Binding-site contacts:
Ligand atom C4 contacts residue ASN657 of chain 1.B at 4.2 Å.
Ligand atom N2 contacts residue ASN657 of chain 1.B at 2.9 Å (h-bond).
Ligand atom C2 contacts residue ASN657 of chain 1.B at 2.5 Å.
Ligand atom C7 contacts residue ASN657 of chain 1.B at 3.1 Å.
Ligand atom C1 contacts residue ASN657 of chain 1.B at 1.4 Å.
Ligand atom C3 contacts residue ASN657 of chain 1.B at 3.8 Å.
Ligand atom O7 contacts residue ASN657 of chain 1.B at 3.1 Å (h-bond).
Ligand atom O5 contacts residue ASN657 of chain 1.B at 2.4 Å (h-bond).
Ligand atom C5 contacts residue ASN657 of chain 1.B at 3.7 Å.
Ligand atom C8 contacts residue ASN657 of chain 1.B at 4.3 Å.

Sequence of chain 1.B:
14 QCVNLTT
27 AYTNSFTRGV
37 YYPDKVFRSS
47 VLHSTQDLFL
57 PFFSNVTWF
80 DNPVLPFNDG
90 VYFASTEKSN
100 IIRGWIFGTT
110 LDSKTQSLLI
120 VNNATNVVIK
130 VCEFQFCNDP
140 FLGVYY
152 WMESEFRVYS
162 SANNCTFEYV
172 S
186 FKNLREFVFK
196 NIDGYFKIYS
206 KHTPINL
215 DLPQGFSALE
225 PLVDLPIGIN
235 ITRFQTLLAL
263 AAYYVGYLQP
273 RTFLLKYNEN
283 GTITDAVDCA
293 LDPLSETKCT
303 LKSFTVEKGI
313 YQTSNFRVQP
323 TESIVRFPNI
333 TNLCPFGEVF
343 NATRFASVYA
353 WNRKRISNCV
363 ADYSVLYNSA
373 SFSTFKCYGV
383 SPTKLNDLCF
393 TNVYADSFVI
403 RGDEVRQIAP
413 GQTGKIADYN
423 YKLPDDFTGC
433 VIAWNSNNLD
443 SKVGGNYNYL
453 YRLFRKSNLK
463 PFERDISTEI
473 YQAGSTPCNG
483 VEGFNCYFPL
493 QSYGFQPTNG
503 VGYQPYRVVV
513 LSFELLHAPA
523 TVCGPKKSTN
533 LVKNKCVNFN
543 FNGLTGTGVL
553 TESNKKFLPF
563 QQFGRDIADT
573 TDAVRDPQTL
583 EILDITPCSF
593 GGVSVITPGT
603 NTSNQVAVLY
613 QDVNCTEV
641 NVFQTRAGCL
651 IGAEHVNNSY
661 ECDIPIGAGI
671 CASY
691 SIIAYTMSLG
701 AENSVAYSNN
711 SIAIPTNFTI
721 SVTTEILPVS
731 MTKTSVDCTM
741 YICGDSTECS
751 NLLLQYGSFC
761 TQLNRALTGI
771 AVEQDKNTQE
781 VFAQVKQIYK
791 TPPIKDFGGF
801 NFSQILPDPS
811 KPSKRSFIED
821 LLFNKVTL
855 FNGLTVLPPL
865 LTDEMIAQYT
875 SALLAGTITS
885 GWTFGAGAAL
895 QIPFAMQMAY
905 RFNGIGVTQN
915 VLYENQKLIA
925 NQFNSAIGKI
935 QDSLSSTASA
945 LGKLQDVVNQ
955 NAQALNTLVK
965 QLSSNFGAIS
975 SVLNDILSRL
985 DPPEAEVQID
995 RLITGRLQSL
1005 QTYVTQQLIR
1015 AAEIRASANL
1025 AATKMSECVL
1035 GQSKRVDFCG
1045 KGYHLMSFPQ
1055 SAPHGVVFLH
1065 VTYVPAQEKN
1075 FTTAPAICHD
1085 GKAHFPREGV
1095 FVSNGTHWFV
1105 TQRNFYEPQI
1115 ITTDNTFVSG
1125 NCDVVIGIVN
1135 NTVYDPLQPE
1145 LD

This protein binds this small molecule.
Small molecule (SMILES): CC(=O)N[C@@H]1[C@@H](O)[C@H](O)[C@@H](CO)O[C@H]1O